A protein and the small-molecule ligand that binds it are described below.
Small molecule (SMILES): CC(=O)N[C@H]1[C@H](O[C@H]2[C@H](O)[C@@H](NC(C)=O)CO[C@@H]2CO[C@@H]2O[C@@H](C)[C@@H](O)[C@@H](O)[C@@H]2O)O[C@H](CO)[C@@H](O)[C@@H]1O

Binding-site contacts:
Ligand atom O5 contacts residue ASN118 of chain 1.B at 2.3 Å (h-bond).
Ligand atom O7 contacts residue ASN118 of chain 1.B at 3.4 Å (h-bond).
Ligand atom C3 contacts residue ASN118 of chain 1.B at 3.8 Å.
Ligand atom C4 contacts residue ASN118 of chain 1.B at 4.2 Å.
Ligand atom C8 contacts residue ASN118 of chain 1.B at 4.2 Å.
Ligand atom O3 contacts residue VAL176 of chain 1.B at 4.2 Å.
Ligand atom O5 contacts residue TYR198 of chain 1.B at 3.9 Å.
Ligand atom C1 contacts residue ASN118 of chain 1.B at 1.4 Å.
Ligand atom C6 contacts residue TYR198 of chain 1.B at 3.7 Å (hydrophobic).
Ligand atom C5 contacts residue TYR198 of chain 1.B at 3.9 Å (hydrophobic).
Ligand atom N2 contacts residue ASN118 of chain 1.B at 3.0 Å (h-bond).
Ligand atom C5 contacts residue TYR198 of chain 1.B at 3.9 Å (hydrophobic).
Ligand atom C2 contacts residue TYR198 of chain 1.B at 4.5 Å (hydrophobic).
Ligand atom C3 contacts residue TYR198 of chain 1.B at 4.2 Å (hydrophobic).
Ligand atom C1 contacts residue TYR198 of chain 1.B at 3.5 Å (hydrophobic).
Ligand atom C8 contacts residue GLY117 of chain 1.B at 4.0 Å.
Ligand atom C8 contacts residue LEU116 of chain 1.B at 3.9 Å (hydrophobic).
Ligand atom C4 contacts residue TYR198 of chain 1.B at 3.7 Å (hydrophobic).
Ligand atom C7 contacts residue ASN118 of chain 1.B at 3.4 Å.
Ligand atom C2 contacts residue ASN118 of chain 1.B at 2.5 Å.
Ligand atom C5 contacts residue ASN118 of chain 1.B at 3.6 Å.

Sequence of chain 1.B:
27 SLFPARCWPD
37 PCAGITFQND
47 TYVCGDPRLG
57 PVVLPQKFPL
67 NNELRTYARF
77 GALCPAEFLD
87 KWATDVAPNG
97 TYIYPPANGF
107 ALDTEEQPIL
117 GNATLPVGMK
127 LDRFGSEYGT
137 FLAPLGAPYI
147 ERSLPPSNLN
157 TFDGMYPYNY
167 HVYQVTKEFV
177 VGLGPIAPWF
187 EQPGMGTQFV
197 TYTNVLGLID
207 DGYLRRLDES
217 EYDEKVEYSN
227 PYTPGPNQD